Sequence of chain 2.C:
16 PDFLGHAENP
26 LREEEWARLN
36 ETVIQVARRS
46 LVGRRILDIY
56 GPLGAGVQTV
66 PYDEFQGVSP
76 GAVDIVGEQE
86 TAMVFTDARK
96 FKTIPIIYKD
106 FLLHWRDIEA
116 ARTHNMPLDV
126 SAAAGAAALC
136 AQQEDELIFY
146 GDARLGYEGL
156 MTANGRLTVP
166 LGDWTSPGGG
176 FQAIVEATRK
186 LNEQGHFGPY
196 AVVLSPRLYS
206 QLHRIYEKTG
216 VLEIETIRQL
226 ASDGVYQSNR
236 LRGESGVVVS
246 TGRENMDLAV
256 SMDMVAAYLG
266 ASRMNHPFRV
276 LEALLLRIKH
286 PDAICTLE

The protein below binds the small molecule below.
Small molecule (SMILES): CC(C)C[C@H](NC(=O)CN)C(=O)N[C@H](C(=O)N[C@H](C(=O)NCC(=O)N[C@@H](CO)C(=O)N[C@@H](CC(C)C)C(=O)N[C@@H](CCCN=C(N)N)C(=O)NCC=O)C(C)C)[C@@H](C)O

Binding-site contacts:
Ligand atom NH1 contacts residue THR246 of chain 2.C at 3.5 Å.
Ligand atom C contacts residue ILE54 of chain 2.C at 3.7 Å (hydrophobic).
Ligand atom NH2 contacts residue ASP228 of chain 2.C at 2.4 Å (salt-bridge).
Ligand atom O contacts residue ARG43 of chain 2.C at 2.9 Å (salt-bridge).
Ligand atom O contacts residue ARG49 of chain 2.C at 3.0 Å (salt-bridge).
Ligand atom CB contacts residue ASP258 of chain 2.C at 3.7 Å.
Ligand atom N contacts residue ASP258 of chain 2.C at 3.2 Å (salt-bridge).
Ligand atom NE contacts residue ASP53 of chain 2.C at 3.6 Å (salt-bridge).
Ligand atom N contacts residue ARG49 of chain 2.C at 3.5 Å (salt-bridge).
Ligand atom CG2 contacts residue ALA42 of chain 2.C at 3.7 Å (hydrophobic).
Ligand atom C contacts residue ARG49 of chain 2.C at 3.5 Å.
Ligand atom N contacts residue ARG49 of chain 2.C at 3.5 Å (salt-bridge).
Ligand atom O contacts residue ARG50 of chain 2.C at 3.7 Å.
Ligand atom NH1 contacts residue ARG50 of chain 2.C at 3.7 Å.
Ligand atom CB contacts residue ILE39 of chain 2.C at 3.7 Å (hydrophobic).
Ligand atom CD1 contacts residue PRO57 of chain 2.C at 3.6 Å (hydrophobic).
Ligand atom O contacts residue ILE39 of chain 2.C at 3.5 Å.
Ligand atom CB contacts residue MET259 of chain 2.C at 3.5 Å (hydrophobic).
Ligand atom O contacts residue ILE54 of chain 2.C at 3.4 Å.
Ligand atom N contacts residue ASP258 of chain 2.C at 3.7 Å.
Ligand atom C contacts residue ASP258 of chain 2.C at 3.7 Å.
Ligand atom NH1 contacts residue ILE51 of chain 2.C at 3.5 Å (h-bond).
Ligand atom N contacts residue ASP258 of chain 2.C at 3.3 Å (salt-bridge).
Ligand atom NH2 contacts residue THR246 of chain 2.C at 2.8 Å (h-bond).
Ligand atom CA contacts residue ASP258 of chain 2.C at 3.3 Å.
Ligand atom CZ contacts residue ASP228 of chain 2.C at 3.2 Å.
Ligand atom CD2 contacts residue ARG43 of chain 2.C at 3.7 Å.
Ligand atom CB contacts residue ARG49 of chain 2.C at 3.7 Å.
Ligand atom CG2 contacts residue MET259 of chain 2.C at 3.7 Å (hydrophobic).
Ligand atom N contacts residue ARG49 of chain 2.C at 3.7 Å.
Ligand atom N contacts residue ASP258 of chain 2.C at 2.9 Å (salt-bridge).
Ligand atom OG1 contacts residue ASP258 of chain 2.C at 3.5 Å.
Ligand atom C contacts residue ILE39 of chain 2.C at 3.6 Å (hydrophobic).
Ligand atom O contacts residue ARG43 of chain 2.C at 3.3 Å (salt-bridge).
Ligand atom NH1 contacts residue ASP228 of chain 2.C at 3.2 Å (salt-bridge).
Ligand atom CB contacts residue ARG49 of chain 2.C at 3.6 Å.
Ligand atom OG1 contacts residue MET259 of chain 2.C at 2.6 Å (h-bond).
Ligand atom CD contacts residue ASP53 of chain 2.C at 3.3 Å.
Ligand atom CA contacts residue ILE54 of chain 2.C at 3.7 Å (hydrophobic).
Ligand atom CA contacts residue ARG49 of chain 2.C at 3.7 Å.